Binding-site contacts:
Ligand atom C2 contacts residue ASN202 of chain 1.D at 2.5 Å.
Ligand atom C1 contacts residue THR204 of chain 1.D at 4.2 Å.
Ligand atom C3 contacts residue ASN202 of chain 1.D at 3.8 Å.
Ligand atom C5 contacts residue THR204 of chain 1.D at 3.9 Å.
Ligand atom O5 contacts residue LYS205 of chain 1.D at 3.1 Å (salt-bridge).
Ligand atom C6 contacts residue LYS205 of chain 1.D at 3.8 Å.
Ligand atom C6 contacts residue THR204 of chain 1.D at 3.9 Å.
Ligand atom C5 contacts residue LYS205 of chain 1.D at 3.9 Å.
Ligand atom C2 contacts residue LYS205 of chain 1.D at 4.3 Å.
Ligand atom O6 contacts residue LYS205 of chain 1.D at 2.8 Å (salt-bridge).
Ligand atom O7 contacts residue ASN202 of chain 1.D at 4.2 Å.
Ligand atom C7 contacts residue ASN202 of chain 1.D at 3.8 Å.
Ligand atom N2 contacts residue ASN202 of chain 1.D at 3.0 Å (h-bond).
Ligand atom C1 contacts residue LYS205 of chain 1.D at 4.0 Å.
Ligand atom O5 contacts residue THR204 of chain 1.D at 4.0 Å.
Ligand atom C4 contacts residue ASN202 of chain 1.D at 4.2 Å.
Ligand atom O5 contacts residue ASN202 of chain 1.D at 2.3 Å (h-bond).
Ligand atom C5 contacts residue ASN202 of chain 1.D at 3.6 Å.
Ligand atom C4 contacts residue LYS205 of chain 1.D at 4.1 Å.
Ligand atom C1 contacts residue ASN202 of chain 1.D at 1.4 Å.

Sequence of chain 1.D:
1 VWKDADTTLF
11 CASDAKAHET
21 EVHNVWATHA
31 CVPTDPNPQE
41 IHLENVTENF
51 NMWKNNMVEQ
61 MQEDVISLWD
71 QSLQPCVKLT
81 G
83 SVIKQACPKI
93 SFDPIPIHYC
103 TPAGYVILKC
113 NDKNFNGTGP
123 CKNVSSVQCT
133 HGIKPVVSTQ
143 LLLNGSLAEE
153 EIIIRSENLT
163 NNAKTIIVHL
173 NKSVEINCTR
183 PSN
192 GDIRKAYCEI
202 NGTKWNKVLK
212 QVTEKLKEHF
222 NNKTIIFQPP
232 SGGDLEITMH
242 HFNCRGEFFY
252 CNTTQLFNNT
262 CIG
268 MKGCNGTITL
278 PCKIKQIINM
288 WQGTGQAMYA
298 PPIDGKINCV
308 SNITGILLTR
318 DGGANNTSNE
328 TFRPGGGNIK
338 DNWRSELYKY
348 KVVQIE

A protein and the small-molecule ligand that binds it are described below.
Small molecule (SMILES): CC(=O)N[C@@H]1[C@@H](O)[C@H](O)[C@@H](CO)O[C@H]1O